The small molecule below binds the protein below.
Small molecule (SMILES): OC[C@H]1O[C@@H](O)[C@@H](O)[C@@H](O)[C@@H]1O

Sequence of chain 1.A:
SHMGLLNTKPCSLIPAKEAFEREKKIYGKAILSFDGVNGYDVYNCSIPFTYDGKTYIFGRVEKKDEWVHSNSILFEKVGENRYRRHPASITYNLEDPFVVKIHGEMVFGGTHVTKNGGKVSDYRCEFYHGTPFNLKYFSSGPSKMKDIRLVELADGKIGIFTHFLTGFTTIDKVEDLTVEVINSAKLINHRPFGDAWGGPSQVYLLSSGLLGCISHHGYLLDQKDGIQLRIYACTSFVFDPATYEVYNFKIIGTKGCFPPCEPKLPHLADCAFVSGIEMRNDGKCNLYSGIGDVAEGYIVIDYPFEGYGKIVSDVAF

Binding-site contacts:
Ligand atom C6 contacts residue ASP317 of chain 1.A at 3.4 Å.
Ligand atom C3 contacts residue ASP114 of chain 1.A at 3.5 Å.
Ligand atom O4 contacts residue ASN62 of chain 1.A at 2.8 Å (h-bond).
Ligand atom C4 contacts residue ASP317 of chain 1.A at 3.6 Å.
Ligand atom C3 contacts residue ARG78 of chain 1.A at 4.3 Å.
Ligand atom C5 contacts residue TYR256 of chain 1.A at 3.6 Å (hydrophobic).
Ligand atom C2 contacts residue PHE297 of chain 1.A at 4.1 Å (hydrophobic).
Ligand atom O2 contacts residue LYS164 of chain 1.A at 2.9 Å (salt-bridge).
Ligand atom C1 contacts residue TYR256 of chain 1.A at 3.6 Å (hydrophobic).
Ligand atom C2 contacts residue LYS164 of chain 1.A at 3.9 Å.
Ligand atom C6 contacts residue ARG254 of chain 1.A at 3.4 Å.
Ligand atom O4 contacts residue CYS295 of chain 1.A at 4.4 Å.
Ligand atom C4 contacts residue ASN62 of chain 1.A at 3.6 Å.
Ligand atom O1 contacts residue TYR256 of chain 1.A at 3.3 Å (h-bond).
Ligand atom O2 contacts residue ASP114 of chain 1.A at 4.2 Å.
Ligand atom O6 contacts residue ARG254 of chain 1.A at 2.5 Å (salt-bridge).
Ligand atom C4 contacts residue PHE297 of chain 1.A at 4.3 Å (hydrophobic).
Ligand atom O6 contacts residue ASP317 of chain 1.A at 2.6 Å (salt-bridge).
Ligand atom C6 contacts residue LEU292 of chain 1.A at 3.7 Å (hydrophobic).
Ligand atom C6 contacts residue TYR256 of chain 1.A at 4.1 Å (hydrophobic).
Ligand atom O6 contacts residue LEU292 of chain 1.A at 3.6 Å.
Ligand atom O5 contacts residue TYR256 of chain 1.A at 3.4 Å.
Ligand atom C5 contacts residue CYS295 of chain 1.A at 4.3 Å (hydrophobic).
Ligand atom C3 contacts residue ASN62 of chain 1.A at 3.5 Å.
Ligand atom O3 contacts residue ASP114 of chain 1.A at 2.6 Å (salt-bridge).
Ligand atom C5 contacts residue ASP317 of chain 1.A at 4.0 Å.
Ligand atom C5 contacts residue ARG254 of chain 1.A at 4.4 Å.
Ligand atom O5 contacts residue ARG254 of chain 1.A at 4.1 Å.
Ligand atom C2 contacts residue ASP114 of chain 1.A at 3.8 Å.
Ligand atom C3 contacts residue PHE297 of chain 1.A at 3.9 Å (hydrophobic).
Ligand atom O1 contacts residue LYS164 of chain 1.A at 4.2 Å.
Ligand atom O3 contacts residue ASN62 of chain 1.A at 3.1 Å (h-bond).
Ligand atom C1 contacts residue PHE297 of chain 1.A at 4.0 Å (hydrophobic).
Ligand atom O3 contacts residue ARG78 of chain 1.A at 3.0 Å (salt-bridge).
Ligand atom C5 contacts residue PHE297 of chain 1.A at 4.2 Å (hydrophobic).
Ligand atom C6 contacts residue CYS295 of chain 1.A at 3.7 Å (hydrophobic).
Ligand atom O4 contacts residue PHE297 of chain 1.A at 3.7 Å.
Ligand atom O4 contacts residue ASP317 of chain 1.A at 2.6 Å (salt-bridge).